A protein and the small-molecule ligand that binds it are described below.
Small molecule (SMILES): CC(=O)N[C@H]1[C@H](O[C@H]2[C@H](O)[C@@H](NC(C)=O)CO[C@@H]2CO)O[C@H](CO)[C@@H](O)[C@@H]1O

Sequence of chain 1.B:
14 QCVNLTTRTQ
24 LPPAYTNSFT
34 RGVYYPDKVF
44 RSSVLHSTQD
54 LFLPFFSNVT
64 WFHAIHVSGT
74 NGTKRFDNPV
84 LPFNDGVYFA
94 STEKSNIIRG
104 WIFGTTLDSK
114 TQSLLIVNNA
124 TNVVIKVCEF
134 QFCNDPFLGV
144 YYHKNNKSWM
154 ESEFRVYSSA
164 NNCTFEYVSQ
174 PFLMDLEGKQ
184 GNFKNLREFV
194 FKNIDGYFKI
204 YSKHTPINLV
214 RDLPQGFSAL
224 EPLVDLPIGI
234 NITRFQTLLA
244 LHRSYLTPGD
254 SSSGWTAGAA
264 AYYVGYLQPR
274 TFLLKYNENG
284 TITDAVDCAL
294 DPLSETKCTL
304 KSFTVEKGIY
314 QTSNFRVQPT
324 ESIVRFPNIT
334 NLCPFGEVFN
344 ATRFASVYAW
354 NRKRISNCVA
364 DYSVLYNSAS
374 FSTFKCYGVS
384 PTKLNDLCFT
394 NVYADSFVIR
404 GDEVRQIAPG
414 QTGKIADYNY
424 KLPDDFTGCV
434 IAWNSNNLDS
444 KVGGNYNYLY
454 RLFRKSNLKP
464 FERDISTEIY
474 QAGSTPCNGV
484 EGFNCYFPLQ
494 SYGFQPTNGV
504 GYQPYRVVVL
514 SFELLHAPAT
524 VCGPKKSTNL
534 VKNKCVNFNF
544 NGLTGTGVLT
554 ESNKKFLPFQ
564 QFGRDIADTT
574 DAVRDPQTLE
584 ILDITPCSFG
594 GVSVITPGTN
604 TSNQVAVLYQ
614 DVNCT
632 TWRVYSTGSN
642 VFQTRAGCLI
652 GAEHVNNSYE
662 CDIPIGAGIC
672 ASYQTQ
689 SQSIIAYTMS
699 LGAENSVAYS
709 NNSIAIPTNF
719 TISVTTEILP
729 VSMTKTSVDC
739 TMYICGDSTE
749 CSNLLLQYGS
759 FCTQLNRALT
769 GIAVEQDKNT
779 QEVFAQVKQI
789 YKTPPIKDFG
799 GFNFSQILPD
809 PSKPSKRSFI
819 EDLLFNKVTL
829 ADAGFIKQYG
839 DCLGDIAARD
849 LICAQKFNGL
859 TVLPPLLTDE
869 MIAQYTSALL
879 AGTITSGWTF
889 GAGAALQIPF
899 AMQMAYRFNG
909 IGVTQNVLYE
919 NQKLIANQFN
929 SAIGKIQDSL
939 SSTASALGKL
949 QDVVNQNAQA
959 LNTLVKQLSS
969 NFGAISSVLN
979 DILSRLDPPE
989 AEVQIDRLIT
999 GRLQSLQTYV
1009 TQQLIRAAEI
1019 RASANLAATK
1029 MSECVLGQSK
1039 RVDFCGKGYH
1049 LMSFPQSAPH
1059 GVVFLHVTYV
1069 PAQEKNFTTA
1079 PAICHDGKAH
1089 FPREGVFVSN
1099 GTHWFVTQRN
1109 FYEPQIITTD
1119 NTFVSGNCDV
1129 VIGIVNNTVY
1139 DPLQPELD

Binding-site contacts:
Ligand atom O7 contacts residue ASN709 of chain 1.B at 3.2 Å (h-bond).
Ligand atom C5 contacts residue ASN709 of chain 1.B at 3.8 Å.
Ligand atom O6 contacts residue ASN709 of chain 1.B at 4.3 Å.
Ligand atom C8 contacts residue ASN709 of chain 1.B at 4.4 Å.
Ligand atom N2 contacts residue ASN709 of chain 1.B at 2.9 Å (h-bond).
Ligand atom C3 contacts residue ASN709 of chain 1.B at 3.9 Å.
Ligand atom C7 contacts residue ASN709 of chain 1.B at 3.2 Å.
Ligand atom C8 contacts residue ILE1130 of chain 1.B at 4.2 Å (hydrophobic).
Ligand atom C2 contacts residue ASN709 of chain 1.B at 2.5 Å.
Ligand atom C8 contacts residue GLY1131 of chain 1.B at 3.6 Å.
Ligand atom C1 contacts residue ASN709 of chain 1.B at 1.5 Å.
Ligand atom O5 contacts residue ASN709 of chain 1.B at 2.5 Å (h-bond).
Ligand atom C4 contacts residue ASN709 of chain 1.B at 4.4 Å.